A protein and the small-molecule ligand that binds it are described below.
Small molecule (SMILES): N[C@@H](Cc1c[nH]c2ccccc12)C(=O)O

Sequence of chain 1.E:
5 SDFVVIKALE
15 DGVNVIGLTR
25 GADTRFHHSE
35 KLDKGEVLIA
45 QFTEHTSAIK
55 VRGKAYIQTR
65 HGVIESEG

Binding-site contacts:
Ligand atom CH2 contacts residue GLY21 of chain 1.F at 3.5 Å.
Ligand atom O contacts residue THR47 of chain 1.F at 3.5 Å (h-bond).
Ligand atom CA contacts residue GLY25 of chain 1.E at 3.4 Å.
Ligand atom OXT contacts residue THR47 of chain 1.F at 2.6 Å (h-bond).
Ligand atom CH2 contacts residue ILE20 of chain 1.F at 4.0 Å (hydrophobic).
Ligand atom OXT contacts residue GLY25 of chain 1.E at 3.9 Å.
Ligand atom CE2 contacts residue GLN45 of chain 1.F at 3.9 Å.
Ligand atom O contacts residue SER51 of chain 1.E at 3.1 Å (h-bond).
Ligand atom CZ2 contacts residue ALA44 of chain 1.F at 4.0 Å (hydrophobic).
Ligand atom OXT contacts residue HIS49 of chain 1.F at 3.9 Å.
Ligand atom OXT contacts residue THR50 of chain 1.F at 2.8 Å (h-bond).
Ligand atom CZ2 contacts residue ILE53 of chain 1.F at 3.9 Å (hydrophobic).
Ligand atom CB contacts residue THR28 of chain 1.E at 3.4 Å.
Ligand atom N contacts residue ARG24 of chain 1.E at 4.0 Å.
Ligand atom CZ2 contacts residue THR50 of chain 1.F at 3.8 Å.
Ligand atom C contacts residue THR47 of chain 1.F at 3.4 Å.
Ligand atom NE1 contacts residue GLN45 of chain 1.F at 2.8 Å (h-bond).
Ligand atom CE2 contacts residue ALA44 of chain 1.F at 4.0 Å (hydrophobic).
Ligand atom CB contacts residue THR23 of chain 1.E at 3.8 Å.
Ligand atom N contacts residue THR28 of chain 1.E at 2.7 Å (h-bond).
Ligand atom CZ3 contacts residue GLY21 of chain 1.F at 3.5 Å.
Ligand atom C contacts residue SER51 of chain 1.E at 3.7 Å.
Ligand atom CB contacts residue SER51 of chain 1.E at 3.5 Å.
Ligand atom CA contacts residue THR28 of chain 1.E at 3.1 Å.
Ligand atom CA contacts residue THR23 of chain 1.E at 3.8 Å.
Ligand atom O contacts residue ARG24 of chain 1.E at 3.7 Å.
Ligand atom O contacts residue GLY25 of chain 1.E at 3.0 Å (h-bond).
Ligand atom C contacts residue THR50 of chain 1.F at 3.9 Å.
Ligand atom CE2 contacts residue THR50 of chain 1.F at 4.0 Å.
Ligand atom CD2 contacts residue THR50 of chain 1.F at 4.0 Å.
Ligand atom CD1 contacts residue SER51 of chain 1.E at 3.6 Å.
Ligand atom CE3 contacts residue HIS32 of chain 1.F at 3.9 Å.
Ligand atom CD1 contacts residue GLN45 of chain 1.F at 3.5 Å.
Ligand atom C contacts residue GLY25 of chain 1.E at 3.3 Å.
Ligand atom CD1 contacts residue THR47 of chain 1.F at 3.8 Å.
Ligand atom CG contacts residue SER51 of chain 1.E at 4.0 Å.
Ligand atom N contacts residue ASP27 of chain 1.E at 3.0 Å (salt-bridge).
Ligand atom N contacts residue THR23 of chain 1.E at 2.9 Å (h-bond).
Ligand atom NE1 contacts residue ALA44 of chain 1.F at 3.8 Å.
Ligand atom N contacts residue GLY25 of chain 1.E at 2.7 Å (h-bond).

Sequence of chain 1.F:
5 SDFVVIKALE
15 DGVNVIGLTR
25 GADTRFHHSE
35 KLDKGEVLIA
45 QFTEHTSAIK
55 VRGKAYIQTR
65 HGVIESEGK